This protein binds this small molecule.
Small molecule (SMILES): O=C(O)CNc1ncnc2oc(-c3ccccc3)c(-c3ccccc3)c12

Binding-site contacts:
Ligand atom N1 contacts residue ALA36 of chain 1.A at 3.9 Å.
Ligand atom C2 contacts residue LEU137 of chain 1.A at 3.6 Å (hydrophobic).
Ligand atom C22 contacts residue VAL23 of chain 1.A at 3.6 Å (hydrophobic).
Ligand atom C1 contacts residue LEU15 of chain 1.A at 4.0 Å (hydrophobic).
Ligand atom N3 contacts residue ALA36 of chain 1.A at 3.8 Å.
Ligand atom C15 contacts residue LEU15 of chain 1.A at 3.6 Å (hydrophobic).
Ligand atom C6 contacts residue CYS87 of chain 1.A at 3.7 Å (hydrophobic).
Ligand atom C10 contacts residue LEU15 of chain 1.A at 3.8 Å (hydrophobic).
Ligand atom C17 contacts residue LEU15 of chain 1.A at 3.8 Å (hydrophobic).
Ligand atom C4 contacts residue LEU137 of chain 1.A at 3.4 Å (hydrophobic).
Ligand atom C23 contacts residue VAL23 of chain 1.A at 3.9 Å (hydrophobic).
Ligand atom O6 contacts residue CYS87 of chain 1.A at 2.9 Å (h-bond).
Ligand atom C16 contacts residue LEU15 of chain 1.A at 3.5 Å (hydrophobic).
Ligand atom C18 contacts residue LEU15 of chain 1.A at 4.0 Å (hydrophobic).
Ligand atom N1 contacts residue CYS87 of chain 1.A at 3.0 Å (h-bond).
Ligand atom N9 contacts residue VAL23 of chain 1.A at 3.8 Å.
Ligand atom O6 contacts residue TYR86 of chain 1.A at 3.9 Å.
Ligand atom C13 contacts residue GLY90 of chain 1.A at 3.9 Å.
Ligand atom C5 contacts residue LEU137 of chain 1.A at 3.7 Å (hydrophobic).
Ligand atom N1 contacts residue LEU137 of chain 1.A at 3.9 Å.
Ligand atom C22 contacts residue GLY16 of chain 1.A at 3.6 Å.
Ligand atom C21 contacts residue GLU91 of chain 1.A at 3.9 Å.
Ligand atom C17 contacts residue VAL23 of chain 1.A at 3.7 Å (hydrophobic).
Ligand atom C12 contacts residue GLY90 of chain 1.A at 3.6 Å.
Ligand atom N1 contacts residue TYR86 of chain 1.A at 3.7 Å.
Ligand atom O3 contacts residue VAL23 of chain 1.A at 3.4 Å.
Ligand atom C10 contacts residue CYS87 of chain 1.A at 3.8 Å (hydrophobic).
Ligand atom N3 contacts residue LEU137 of chain 1.A at 3.4 Å.
Ligand atom C13 contacts residue SER88 of chain 1.A at 3.6 Å.
Ligand atom N9 contacts residue LEU137 of chain 1.A at 4.0 Å.
Ligand atom C12 contacts residue CYS87 of chain 1.A at 3.4 Å (hydrophobic).
Ligand atom N1 contacts residue GLU85 of chain 1.A at 3.5 Å (salt-bridge).
Ligand atom C21 contacts residue GLY16 of chain 1.A at 3.8 Å.
Ligand atom C20 contacts residue GLU91 of chain 1.A at 3.1 Å.
Ligand atom C6 contacts residue LEU137 of chain 1.A at 3.9 Å (hydrophobic).
Ligand atom C11 contacts residue LEU15 of chain 1.A at 4.0 Å (hydrophobic).
Ligand atom C2 contacts residue GLU85 of chain 1.A at 2.9 Å.
Ligand atom C2 contacts residue CYS87 of chain 1.A at 3.9 Å (hydrophobic).
Ligand atom C19 contacts residue GLU91 of chain 1.A at 3.7 Å.
Ligand atom C2 contacts residue ALA36 of chain 1.A at 3.5 Å (hydrophobic).

Sequence of chain 1.A:
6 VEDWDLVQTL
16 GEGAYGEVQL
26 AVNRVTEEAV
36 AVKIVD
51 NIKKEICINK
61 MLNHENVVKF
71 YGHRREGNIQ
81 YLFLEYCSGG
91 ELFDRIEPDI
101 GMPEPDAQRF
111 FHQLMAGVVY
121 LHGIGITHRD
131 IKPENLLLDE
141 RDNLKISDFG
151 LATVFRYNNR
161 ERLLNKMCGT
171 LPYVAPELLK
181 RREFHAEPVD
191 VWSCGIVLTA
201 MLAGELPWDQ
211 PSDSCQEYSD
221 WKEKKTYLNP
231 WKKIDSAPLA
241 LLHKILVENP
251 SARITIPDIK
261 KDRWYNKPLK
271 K